Binding-site contacts:
Ligand atom O7 contacts residue GLN6 of chain 1.A at 4.3 Å.
Ligand atom N2 contacts residue ASN23 of chain 1.A at 3.2 Å (h-bond).
Ligand atom O6 contacts residue THR72 of chain 1.A at 3.5 Å (h-bond).
Ligand atom O5 contacts residue THR72 of chain 1.A at 4.5 Å.
Ligand atom C7 contacts residue THR5 of chain 1.A at 4.1 Å.
Ligand atom C4 contacts residue ASN23 of chain 1.A at 4.3 Å.
Ligand atom O7 contacts residue THR5 of chain 1.A at 3.2 Å.
Ligand atom C5 contacts residue ASN23 of chain 1.A at 3.5 Å.
Ligand atom C8 contacts residue THR5 of chain 1.A at 4.4 Å.
Ligand atom C1 contacts residue ASN23 of chain 1.A at 1.4 Å.
Ligand atom C8 contacts residue GLN6 of chain 1.A at 3.7 Å.
Ligand atom C8 contacts residue SER21 of chain 1.A at 4.5 Å.
Ligand atom O7 contacts residue ASN23 of chain 1.A at 2.7 Å (h-bond).
Ligand atom C7 contacts residue ASN23 of chain 1.A at 3.3 Å.
Ligand atom C8 contacts residue PRO7 of chain 1.A at 3.5 Å (hydrophobic).
Ligand atom C3 contacts residue ASN23 of chain 1.A at 3.9 Å.
Ligand atom O5 contacts residue ASN23 of chain 1.A at 2.3 Å (h-bond).
Ligand atom C2 contacts residue ASN23 of chain 1.A at 2.6 Å.

Sequence of chain 1.A:
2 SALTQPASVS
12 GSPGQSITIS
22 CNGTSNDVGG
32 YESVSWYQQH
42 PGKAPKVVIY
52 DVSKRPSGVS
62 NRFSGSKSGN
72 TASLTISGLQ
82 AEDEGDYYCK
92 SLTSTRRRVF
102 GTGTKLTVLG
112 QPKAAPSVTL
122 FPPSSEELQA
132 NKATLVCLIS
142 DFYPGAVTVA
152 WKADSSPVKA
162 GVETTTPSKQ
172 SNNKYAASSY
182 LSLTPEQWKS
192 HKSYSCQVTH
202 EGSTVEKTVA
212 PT

The protein below binds the small molecule below.
Small molecule (SMILES): CC(=O)N[C@H]1[C@H](O[C@H]2[C@H](O)[C@@H](NC(C)=O)CO[C@@H]2CO)O[C@H](CO)[C@@H](O)[C@@H]1O